Binding-site contacts:
Ligand atom O contacts residue ILE25 of chain 24.B at 3.8 Å.
Ligand atom OE1 contacts residue ARG36 of chain 24.B at 2.9 Å (salt-bridge).
Ligand atom CD1 contacts residue ARG35 of chain 24.B at 4.0 Å.
Ligand atom N contacts residue ASP243 of chain 24.B at 2.6 Å (salt-bridge).
Ligand atom CG1 contacts residue ASP243 of chain 24.B at 3.2 Å.
Ligand atom CA contacts residue ARG29 of chain 24.B at 4.1 Å.
Ligand atom CA contacts residue ASP243 of chain 24.B at 3.5 Å.
Ligand atom CD2 contacts residue LEU40 of chain 24.B at 4.1 Å (hydrophobic).
Ligand atom C contacts residue ASP243 of chain 24.B at 3.5 Å.
Ligand atom CB contacts residue ASP243 of chain 24.B at 4.0 Å.
Ligand atom C contacts residue ASP243 of chain 24.B at 3.8 Å.
Ligand atom CG1 contacts residue ARG36 of chain 24.B at 4.0 Å.
Ligand atom N contacts residue ARG29 of chain 24.B at 4.2 Å.
Ligand atom CD contacts residue GLU39 of chain 24.B at 3.2 Å.
Ligand atom CA contacts residue ASP243 of chain 24.B at 3.6 Å.
Ligand atom CG2 contacts residue ARG35 of chain 24.B at 3.4 Å.
Ligand atom N contacts residue PRO43 of chain 24.B at 4.0 Å.
Ligand atom OE1 contacts residue PHE37 of chain 24.B at 3.7 Å.
Ligand atom O contacts residue PRO43 of chain 24.B at 3.8 Å.
Ligand atom O contacts residue ASP243 of chain 24.B at 4.1 Å.
Ligand atom CA contacts residue ARG29 of chain 24.B at 3.8 Å.
Ligand atom CD1 contacts residue LEU40 of chain 24.B at 3.6 Å (hydrophobic).
Ligand atom O contacts residue ARG35 of chain 24.B at 4.0 Å.
Ligand atom NE2 contacts residue GLU39 of chain 24.B at 2.9 Å (salt-bridge).
Ligand atom OE1 contacts residue GLU39 of chain 24.B at 3.1 Å (salt-bridge).
Ligand atom N contacts residue ASP243 of chain 24.B at 3.2 Å (salt-bridge).
Ligand atom CB contacts residue ARG36 of chain 24.B at 3.4 Å.
Ligand atom C contacts residue ARG29 of chain 24.B at 3.9 Å.
Ligand atom CD contacts residue ARG36 of chain 24.B at 3.7 Å.
Ligand atom O contacts residue ARG35 of chain 24.B at 2.7 Å (salt-bridge).
Ligand atom O contacts residue ARG29 of chain 24.B at 3.2 Å (salt-bridge).
Ligand atom C contacts residue GLU39 of chain 24.B at 3.6 Å.
Ligand atom CG2 contacts residue ARG36 of chain 24.B at 4.1 Å.
Ligand atom CD1 contacts residue ARG29 of chain 24.B at 3.5 Å.
Ligand atom N contacts residue ARG35 of chain 24.B at 4.0 Å.
Ligand atom CG contacts residue ARG36 of chain 24.B at 3.8 Å.
Ligand atom C contacts residue ARG35 of chain 24.B at 3.9 Å.
Ligand atom CD1 contacts residue ARG36 of chain 24.B at 3.6 Å.
Ligand atom O contacts residue GLU39 of chain 24.B at 3.0 Å (salt-bridge).
Ligand atom CG2 contacts residue PRO43 of chain 24.B at 3.8 Å (hydrophobic).

Sequence of chain 24.B:
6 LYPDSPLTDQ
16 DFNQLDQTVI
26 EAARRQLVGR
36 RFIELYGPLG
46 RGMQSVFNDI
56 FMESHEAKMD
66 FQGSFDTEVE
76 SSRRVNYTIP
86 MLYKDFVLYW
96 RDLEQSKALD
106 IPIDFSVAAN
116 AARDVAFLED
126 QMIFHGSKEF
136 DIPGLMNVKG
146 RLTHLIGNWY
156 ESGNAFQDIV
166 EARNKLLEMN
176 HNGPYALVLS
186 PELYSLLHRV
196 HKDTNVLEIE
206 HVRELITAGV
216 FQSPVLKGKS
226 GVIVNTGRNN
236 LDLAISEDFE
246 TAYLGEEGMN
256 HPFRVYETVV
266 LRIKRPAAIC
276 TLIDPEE

The protein below binds the small molecule below.
Small molecule (SMILES): CC[C@H](C)[C@H](NC(=O)[C@H](CC(C)C)NC(=O)[C@H](CO)NC(=O)CNC(=O)[C@@H](NC(=O)[C@@H](N)[C@@H](C)O)C(C)C)C(=O)N[C@H](C=O)CCC(N)=O